Sequence of chain 1.A:
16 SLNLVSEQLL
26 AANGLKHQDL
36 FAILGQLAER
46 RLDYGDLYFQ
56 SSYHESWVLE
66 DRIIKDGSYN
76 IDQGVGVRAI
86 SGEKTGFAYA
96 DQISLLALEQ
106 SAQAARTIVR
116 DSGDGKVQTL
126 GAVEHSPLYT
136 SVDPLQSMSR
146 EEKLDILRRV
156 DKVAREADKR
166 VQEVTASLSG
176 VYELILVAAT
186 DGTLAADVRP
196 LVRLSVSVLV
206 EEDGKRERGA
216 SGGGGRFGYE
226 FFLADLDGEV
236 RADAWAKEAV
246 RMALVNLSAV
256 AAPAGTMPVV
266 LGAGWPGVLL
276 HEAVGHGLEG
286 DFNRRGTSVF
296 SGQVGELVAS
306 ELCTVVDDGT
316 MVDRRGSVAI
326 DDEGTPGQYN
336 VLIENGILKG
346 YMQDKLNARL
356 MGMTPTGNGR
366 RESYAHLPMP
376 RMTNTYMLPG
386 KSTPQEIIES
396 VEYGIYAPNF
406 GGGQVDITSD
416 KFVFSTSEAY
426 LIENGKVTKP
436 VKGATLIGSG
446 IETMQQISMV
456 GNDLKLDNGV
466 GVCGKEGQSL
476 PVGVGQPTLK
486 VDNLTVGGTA

Binding-site contacts:
Ligand atom O2 contacts residue HIS281 of chain 1.A at 3.0 Å (h-bond).
Ligand atom O2 contacts residue ZN1 of chain 1.E at 2.5 Å.
Ligand atom O20 contacts residue VAL467 of chain 1.A at 2.9 Å (h-bond).
Ligand atom N1 contacts residue ZN1 of chain 1.E at 3.0 Å.
Ligand atom C26 contacts residue VAL465 of chain 1.A at 3.3 Å (hydrophobic).
Ligand atom C8 contacts residue VAL273 of chain 1.A at 3.9 Å (hydrophobic).
Ligand atom N21 contacts residue TRP270 of chain 1.A at 3.7 Å.
Ligand atom C8 contacts residue TRP270 of chain 1.A at 3.8 Å (hydrophobic).
Ligand atom C26 contacts residue ARG198 of chain 1.A at 3.2 Å.
Ligand atom C3 contacts residue GLY408 of chain 1.A at 3.8 Å.
Ligand atom O20 contacts residue GLY466 of chain 1.A at 3.6 Å.
Ligand atom O13 contacts residue GLY407 of chain 1.A at 3.0 Å.
Ligand atom C9 contacts residue TRP270 of chain 1.A at 3.6 Å (hydrophobic).
Ligand atom C3 contacts residue HIS276 of chain 1.A at 3.9 Å.
Ligand atom C7 contacts residue GLU277 of chain 1.A at 3.3 Å.
Ligand atom O27 contacts residue VAL465 of chain 1.A at 2.8 Å (h-bond).
Ligand atom O13 contacts residue GLY408 of chain 1.A at 3.3 Å (h-bond).
Ligand atom O4 contacts residue HIS276 of chain 1.A at 3.5 Å (h-bond).
Ligand atom C11 contacts residue VAL477 of chain 1.A at 3.6 Å (hydrophobic).
Ligand atom C11 contacts residue GLY466 of chain 1.A at 3.8 Å.
Ligand atom O27 contacts residue ARG198 of chain 1.A at 3.1 Å (salt-bridge).
Ligand atom C22 contacts residue TRP270 of chain 1.A at 3.6 Å (hydrophobic).
Ligand atom C25 contacts residue TRP270 of chain 1.A at 3.7 Å (hydrophobic).
Ligand atom C22 contacts residue VAL465 of chain 1.A at 3.7 Å (hydrophobic).
Ligand atom O2 contacts residue GLU277 of chain 1.A at 2.6 Å (salt-bridge).
Ligand atom O4 contacts residue HIS281 of chain 1.A at 3.8 Å.
Ligand atom N1 contacts residue GLY408 of chain 1.A at 3.2 Å (h-bond).
Ligand atom C12 contacts residue VAL467 of chain 1.A at 3.5 Å (hydrophobic).
Ligand atom O4 contacts residue GLY469 of chain 1.A at 3.0 Å (h-bond).
Ligand atom O2 contacts residue HIS276 of chain 1.A at 3.4 Å (h-bond).
Ligand atom C3 contacts residue ZN1 of chain 1.E at 2.8 Å.
Ligand atom O4 contacts residue ZN1 of chain 1.E at 2.0 Å.
Ligand atom C5 contacts residue GLY408 of chain 1.A at 3.5 Å.
Ligand atom O20 contacts residue TRP270 of chain 1.A at 3.7 Å.
Ligand atom C17 contacts residue VAL467 of chain 1.A at 3.8 Å (hydrophobic).
Ligand atom C6 contacts residue VAL467 of chain 1.A at 3.3 Å (hydrophobic).
Ligand atom C10 contacts residue VAL467 of chain 1.A at 3.4 Å (hydrophobic).
Ligand atom O4 contacts residue CYS468 of chain 1.A at 3.4 Å.
Ligand atom N14 contacts residue VAL467 of chain 1.A at 2.9 Å (h-bond).
Ligand atom N1 contacts residue GLU277 of chain 1.A at 3.0 Å (salt-bridge).

This protein binds this small molecule.
Small molecule (SMILES): CCCCC[C@H](CC(=O)NO)C(=O)N[C@H](C(=O)N1CCC[C@H]1CO)C(C)C